The small molecule below binds the protein below.
Small molecule (SMILES): CC(=O)N[C@@H]1[C@@H](O)[C@H](O)[C@@H](CO)O[C@H]1O

Sequence of chain 1.D:
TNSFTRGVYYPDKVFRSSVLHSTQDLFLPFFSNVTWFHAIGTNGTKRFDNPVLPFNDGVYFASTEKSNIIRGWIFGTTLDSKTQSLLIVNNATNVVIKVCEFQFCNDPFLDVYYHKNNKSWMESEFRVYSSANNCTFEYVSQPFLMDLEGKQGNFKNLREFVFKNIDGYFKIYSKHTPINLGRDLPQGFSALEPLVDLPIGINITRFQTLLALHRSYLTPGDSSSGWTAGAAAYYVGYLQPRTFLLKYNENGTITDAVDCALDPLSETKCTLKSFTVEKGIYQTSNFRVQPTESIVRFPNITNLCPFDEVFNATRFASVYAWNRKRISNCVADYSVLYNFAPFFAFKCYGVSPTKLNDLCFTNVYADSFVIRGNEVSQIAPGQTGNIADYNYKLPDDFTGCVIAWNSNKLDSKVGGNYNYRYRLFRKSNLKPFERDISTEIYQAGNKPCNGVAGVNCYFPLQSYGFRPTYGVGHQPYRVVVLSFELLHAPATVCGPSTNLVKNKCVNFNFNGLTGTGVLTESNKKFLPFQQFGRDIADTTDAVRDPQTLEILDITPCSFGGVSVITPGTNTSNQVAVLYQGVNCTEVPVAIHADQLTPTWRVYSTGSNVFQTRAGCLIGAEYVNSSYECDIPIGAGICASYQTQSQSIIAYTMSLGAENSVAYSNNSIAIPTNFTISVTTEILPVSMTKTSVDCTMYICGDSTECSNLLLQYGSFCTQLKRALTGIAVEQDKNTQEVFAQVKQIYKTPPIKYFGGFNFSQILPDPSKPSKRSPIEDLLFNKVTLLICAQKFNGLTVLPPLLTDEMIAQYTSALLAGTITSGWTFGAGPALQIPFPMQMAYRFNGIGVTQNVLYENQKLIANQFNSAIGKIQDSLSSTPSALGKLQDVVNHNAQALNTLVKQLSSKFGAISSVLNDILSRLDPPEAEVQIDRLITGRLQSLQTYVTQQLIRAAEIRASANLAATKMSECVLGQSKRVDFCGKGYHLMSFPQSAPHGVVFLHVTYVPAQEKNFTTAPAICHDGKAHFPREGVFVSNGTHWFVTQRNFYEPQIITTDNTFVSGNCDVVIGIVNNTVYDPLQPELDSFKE

Binding-site contacts:
Ligand atom C1 contacts residue TRP258 of chain 1.D at 4.0 Å (hydrophobic).
Ligand atom O5 contacts residue TRP258 of chain 1.D at 3.5 Å (h-bond).
Ligand atom C5 contacts residue TRP258 of chain 1.D at 4.1 Å (hydrophobic).
Ligand atom C1 contacts residue ASN61 of chain 1.D at 1.4 Å.
Ligand atom O7 contacts residue ASN61 of chain 1.D at 2.8 Å (h-bond).
Ligand atom C2 contacts residue ASN61 of chain 1.D at 2.4 Å.
Ligand atom C3 contacts residue ASN61 of chain 1.D at 3.8 Å.
Ligand atom N2 contacts residue ASN61 of chain 1.D at 2.9 Å (h-bond).
Ligand atom C5 contacts residue ASN61 of chain 1.D at 3.6 Å.
Ligand atom C6 contacts residue TRP258 of chain 1.D at 3.7 Å (hydrophobic).
Ligand atom O5 contacts residue ASN61 of chain 1.D at 2.3 Å (h-bond).
Ligand atom O6 contacts residue TRP258 of chain 1.D at 2.4 Å (h-bond).
Ligand atom C4 contacts residue ASN61 of chain 1.D at 4.2 Å.
Ligand atom C8 contacts residue ASN61 of chain 1.D at 4.2 Å.
Ligand atom O6 contacts residue THR259 of chain 1.D at 3.6 Å.
Ligand atom C7 contacts residue ASN61 of chain 1.D at 3.0 Å.